Binding-site contacts:
Ligand atom O contacts residue GLY2 of chain 1.B at 3.9 Å.
Ligand atom CA contacts residue FVA1 of chain 1.B at 4.0 Å.
Ligand atom C contacts residue FVA1 of chain 1.B at 3.9 Å.
Ligand atom O contacts residue ALA3 of chain 1.B at 2.9 Å (h-bond).
Ligand atom CN contacts residue FVA1 of chain 1.B at 4.2 Å.
Ligand atom C contacts residue ALA5 of chain 1.B at 3.5 Å (hydrophobic).
Ligand atom N contacts residue ALA3 of chain 1.B at 2.9 Å (h-bond).
Ligand atom CN contacts residue ALA5 of chain 1.B at 3.6 Å (hydrophobic).
Ligand atom CB contacts residue FVA1 of chain 1.B at 3.5 Å.
Ligand atom CA contacts residue ALA3 of chain 1.B at 3.5 Å (hydrophobic).
Ligand atom O contacts residue FVA1 of chain 1.B at 2.8 Å (h-bond).
Ligand atom N contacts residue ALA5 of chain 1.B at 2.8 Å (h-bond).
Ligand atom C contacts residue FVA1 of chain 1.B at 3.7 Å.
Ligand atom CD2 contacts residue FVA1 of chain 1.B at 3.6 Å.
Ligand atom CD1 contacts residue ALA3 of chain 1.B at 4.0 Å (hydrophobic).
Ligand atom CA contacts residue GLY2 of chain 1.B at 4.4 Å.
Ligand atom O contacts residue DLE4 of chain 1.B at 3.6 Å.
Ligand atom CD2 contacts residue GLY2 of chain 1.B at 4.2 Å.
Ligand atom CA contacts residue ALA5 of chain 1.B at 3.7 Å (hydrophobic).
Ligand atom N contacts residue DLE4 of chain 1.B at 4.0 Å.
Ligand atom N contacts residue DVA6 of chain 1.B at 3.9 Å.
Ligand atom CD1 contacts residue GLY2 of chain 1.B at 3.8 Å.
Ligand atom CG1 contacts residue FVA1 of chain 1.B at 3.9 Å.
Ligand atom C contacts residue DLE4 of chain 1.B at 4.3 Å.
Ligand atom O contacts residue ALA5 of chain 1.B at 2.9 Å (h-bond).
Ligand atom CA contacts residue FVA1 of chain 1.B at 3.5 Å.
Ligand atom CA contacts residue ALA3 of chain 1.B at 4.0 Å (hydrophobic).
Ligand atom CN contacts residue DVA6 of chain 1.B at 4.0 Å.
Ligand atom CB contacts residue ALA3 of chain 1.B at 3.6 Å (hydrophobic).
Ligand atom C contacts residue ALA3 of chain 1.B at 3.9 Å (hydrophobic).
Ligand atom CA contacts residue DLE4 of chain 1.B at 3.8 Å.
Ligand atom C contacts residue ALA3 of chain 1.B at 3.6 Å (hydrophobic).
Ligand atom CB contacts residue ALA5 of chain 1.B at 4.4 Å (hydrophobic).
Ligand atom N contacts residue FVA1 of chain 1.B at 2.9 Å (h-bond).

The protein below binds the small molecule below.
Small molecule (SMILES): CC(C)C[C@@H](NC(=O)[C@H](C)NC(=O)CNC(=O)[C@@H](NC=O)C(C)C)C(=O)N[C@@H](C)C(=O)N[C@@H](C(=O)N[C@H](C(=O)N[C@@H](C(=O)N[C@@H](Cc1c[nH]c2ccccc12)C(=O)N[C@H](CC(C)C)C(=O)N[C@@H](Cc1c[nH]c2ccccc12)C(=O)N[C@H](CC(C)C)C(=O)N[C@@H](Cc1c[nH]c2ccccc12)C(=O)N[C@H](CC(C)C)C(=O)N[C@@H](Cc1c[nH]c2ccccc12)C(=O)NCCO)C(C)C)C(C)C)C(C)C

Sequence of chain 1.B:
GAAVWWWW